Sequence of chain 1.A:
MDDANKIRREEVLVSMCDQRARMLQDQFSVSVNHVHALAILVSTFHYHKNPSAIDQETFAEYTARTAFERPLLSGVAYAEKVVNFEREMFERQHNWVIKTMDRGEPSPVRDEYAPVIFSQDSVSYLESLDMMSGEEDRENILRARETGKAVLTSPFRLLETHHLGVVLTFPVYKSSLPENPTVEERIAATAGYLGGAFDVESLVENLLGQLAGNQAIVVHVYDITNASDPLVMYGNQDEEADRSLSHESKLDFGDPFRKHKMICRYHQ

This small molecule binds to this protein.
Small molecule (SMILES): O=C(Nc1ccccc1)Nc1cnns1

Binding-site contacts:
Ligand atom NAJ contacts residue MET131 of chain 1.A at 3.5 Å (h-bond).
Ligand atom NAI contacts residue LEU158 of chain 1.A at 4.0 Å.
Ligand atom CAG contacts residue PHE156 of chain 1.A at 3.9 Å (hydrophobic).
Ligand atom OAA contacts residue LEU126 of chain 1.A at 3.4 Å.
Ligand atom CAM contacts residue ASP137 of chain 1.A at 3.6 Å.
Ligand atom CAN contacts residue MET131 of chain 1.A at 3.7 Å (hydrophobic).
Ligand atom CAG contacts residue ASP137 of chain 1.A at 3.6 Å.
Ligand atom CAO contacts residue ASP137 of chain 1.A at 3.5 Å.
Ligand atom SAL contacts residue ALA197 of chain 1.A at 3.9 Å.
Ligand atom CAB contacts residue TYR193 of chain 1.A at 3.4 Å (hydrophobic).
Ligand atom CAF contacts residue GLY195 of chain 1.A at 3.8 Å.
Ligand atom NAH contacts residue LEU158 of chain 1.A at 3.8 Å.
Ligand atom CAF contacts residue ASP137 of chain 1.A at 3.7 Å.
Ligand atom NAK contacts residue VAL167 of chain 1.A at 3.5 Å.
Ligand atom CAO contacts residue VAL167 of chain 1.A at 3.7 Å (hydrophobic).
Ligand atom CAF contacts residue MET131 of chain 1.A at 3.9 Å (hydrophobic).
Ligand atom CAG contacts residue VAL167 of chain 1.A at 4.0 Å (hydrophobic).
Ligand atom CAC contacts residue ALA77 of chain 1.A at 3.5 Å (hydrophobic).
Ligand atom NAI contacts residue LEU159 of chain 1.A at 3.6 Å.
Ligand atom CAG contacts residue LEU158 of chain 1.A at 4.1 Å (hydrophobic).
Ligand atom CAB contacts residue GLY195 of chain 1.A at 3.3 Å.
Ligand atom CAC contacts residue GLY195 of chain 1.A at 3.6 Å.
Ligand atom CAE contacts residue GLY195 of chain 1.A at 3.8 Å.
Ligand atom CAD contacts residue GLY195 of chain 1.A at 3.6 Å.
Ligand atom CAG contacts residue LEU159 of chain 1.A at 3.9 Å (hydrophobic).
Ligand atom CAN contacts residue ASP137 of chain 1.A at 3.7 Å.
Ligand atom NAJ contacts residue ASP137 of chain 1.A at 2.9 Å (salt-bridge).
Ligand atom NAJ contacts residue VAL167 of chain 1.A at 3.8 Å.
Ligand atom NAH contacts residue LEU159 of chain 1.A at 3.0 Å (h-bond).
Ligand atom CAE contacts residue MET131 of chain 1.A at 3.7 Å (hydrophobic).
Ligand atom NAK contacts residue MET131 of chain 1.A at 4.1 Å.
Ligand atom CAF contacts residue THR169 of chain 1.A at 4.0 Å.
Ligand atom CAC contacts residue MET131 of chain 1.A at 4.0 Å (hydrophobic).
Ligand atom CAB contacts residue ALA79 of chain 1.A at 3.7 Å (hydrophobic).
Ligand atom NAK contacts residue ASP137 of chain 1.A at 2.8 Å (salt-bridge).
Ligand atom CAN contacts residue GLY195 of chain 1.A at 3.9 Å.
Ligand atom SAL contacts residue LEU126 of chain 1.A at 3.9 Å.
Ligand atom CAB contacts residue ALA77 of chain 1.A at 3.9 Å (hydrophobic).
Ligand atom CAD contacts residue TYR193 of chain 1.A at 3.9 Å (hydrophobic).
Ligand atom CAM contacts residue MET131 of chain 1.A at 3.7 Å (hydrophobic).